Sequence of chain 1.B:
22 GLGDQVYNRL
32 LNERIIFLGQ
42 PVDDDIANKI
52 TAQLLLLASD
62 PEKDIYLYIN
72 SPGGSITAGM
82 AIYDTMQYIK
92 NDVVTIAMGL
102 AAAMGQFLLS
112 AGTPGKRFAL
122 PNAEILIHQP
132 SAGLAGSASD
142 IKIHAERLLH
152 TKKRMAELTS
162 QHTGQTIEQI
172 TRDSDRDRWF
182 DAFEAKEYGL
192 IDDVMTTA

Binding-site contacts:
Ligand atom CE1 contacts residue THR86 of chain 1.A at 4.0 Å.
Ligand atom C7 contacts residue LEU57 of chain 1.A at 4.0 Å (hydrophobic).
Ligand atom O contacts residue TYR89 of chain 1.A at 3.3 Å (h-bond).
Ligand atom CD1 contacts residue TYR89 of chain 1.A at 3.5 Å (hydrophobic).
Ligand atom CD2 contacts residue TYR69 of chain 1.B at 3.9 Å (hydrophobic).
Ligand atom CB contacts residue TYR89 of chain 1.A at 3.5 Å (hydrophobic).
Ligand atom CD contacts residue TYR69 of chain 1.B at 4.0 Å (hydrophobic).
Ligand atom C contacts residue TYR69 of chain 1.B at 3.9 Å (hydrophobic).
Ligand atom N contacts residue TYR69 of chain 1.B at 3.8 Å.
Ligand atom N contacts residue TYR89 of chain 1.A at 3.5 Å (h-bond).
Ligand atom O contacts residue MET196 of chain 1.B at 3.3 Å.
Ligand atom C8 contacts residue LEU57 of chain 1.A at 3.6 Å (hydrophobic).
Ligand atom C contacts residue TYR89 of chain 1.A at 3.1 Å (hydrophobic).
Ligand atom C contacts residue TYR89 of chain 1.A at 3.9 Å (hydrophobic).
Ligand atom CE2 contacts residue ILE97 of chain 1.B at 4.0 Å (hydrophobic).
Ligand atom CB contacts residue TYR67 of chain 1.B at 3.6 Å (hydrophobic).
Ligand atom CA contacts residue TYR89 of chain 1.A at 3.3 Å (hydrophobic).
Ligand atom C7 contacts residue SER60 of chain 1.A at 3.3 Å.
Ligand atom CE2 contacts residue MET99 of chain 1.B at 3.7 Å (hydrophobic).
Ligand atom C6 contacts residue GLU34 of chain 1.B at 3.8 Å.
Ligand atom CD2 contacts residue ILE97 of chain 1.B at 3.8 Å (hydrophobic).
Ligand atom CA contacts residue TYR67 of chain 1.B at 3.5 Å (hydrophobic).
Ligand atom CM contacts residue MET196 of chain 1.B at 3.7 Å (hydrophobic).
Ligand atom C7 contacts residue GLU34 of chain 1.B at 3.9 Å.
Ligand atom CE1 contacts residue TYR89 of chain 1.A at 4.0 Å (hydrophobic).
Ligand atom CE contacts residue TYR67 of chain 1.B at 3.4 Å (hydrophobic).
Ligand atom C6 contacts residue SER60 of chain 1.A at 4.0 Å.
Ligand atom C5 contacts residue LEU56 of chain 1.A at 4.0 Å (hydrophobic).
Ligand atom O contacts residue TYR67 of chain 1.B at 4.0 Å.
Ligand atom C2 contacts residue LEU56 of chain 1.A at 4.0 Å (hydrophobic).
Ligand atom CD contacts residue ALA199 of chain 1.B at 3.5 Å (hydrophobic).
Ligand atom CD1 contacts residue LEU56 of chain 1.A at 3.9 Å (hydrophobic).
Ligand atom CE contacts residue GLU34 of chain 1.B at 3.6 Å.
Ligand atom C8 contacts residue GLU34 of chain 1.B at 3.6 Å.
Ligand atom C contacts residue TYR89 of chain 1.A at 3.9 Å (hydrophobic).
Ligand atom O contacts residue TYR89 of chain 1.A at 3.0 Å (h-bond).
Ligand atom O contacts residue TYR69 of chain 1.B at 2.9 Å (h-bond).
Ligand atom CE1 contacts residue LEU56 of chain 1.A at 3.6 Å (hydrophobic).
Ligand atom CD contacts residue ILE36 of chain 1.B at 3.9 Å (hydrophobic).
Ligand atom N contacts residue TYR89 of chain 1.A at 4.0 Å.

The small molecule below binds the protein below.
Small molecule (SMILES): C/C=C/C=C/C=C/C(=O)N[C@@H](Cc1ccccc1)C(=O)N[C@H]1COC(=O)[C@@H]2C[C@@H](C)CN2C(=O)[C@H](C)NC(=O)[C@H](C)N(C)C(=O)[C@@H]2CCCN2C1=O

Sequence of chain 1.A:
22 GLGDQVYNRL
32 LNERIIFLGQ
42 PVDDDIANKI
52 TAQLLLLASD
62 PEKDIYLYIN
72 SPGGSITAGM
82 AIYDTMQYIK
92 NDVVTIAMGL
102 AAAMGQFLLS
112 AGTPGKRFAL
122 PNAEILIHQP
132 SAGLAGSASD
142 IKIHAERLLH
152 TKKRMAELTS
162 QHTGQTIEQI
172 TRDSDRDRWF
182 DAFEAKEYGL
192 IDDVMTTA